The protein below binds the small molecule below.
Small molecule (SMILES): CCCCCCO[C@@H]1O[C@H](CO)[C@@H](O)[C@H](O)[C@H]1O

Binding-site contacts:
Ligand atom O1 contacts residue LEU144 of chain 2.A at 4.1 Å.
Ligand atom C2' contacts residue SER141 of chain 2.A at 3.8 Å.
Ligand atom C2' contacts residue PG41 of chain 2.G at 4.0 Å.
Ligand atom C2' contacts residue LEU137 of chain 2.A at 4.4 Å (hydrophobic).
Ligand atom O2 contacts residue PG41 of chain 2.G at 3.2 Å (h-bond).
Ligand atom C6 contacts residue TRP148 of chain 2.A at 4.1 Å (hydrophobic).
Ligand atom C2 contacts residue GLN145 of chain 2.A at 3.8 Å.
Ligand atom O3 contacts residue GLN145 of chain 2.A at 3.3 Å.
Ligand atom C1' contacts residue PG41 of chain 2.G at 3.8 Å.
Ligand atom C1 contacts residue SER141 of chain 2.A at 4.0 Å.
Ligand atom C2 contacts residue SER141 of chain 2.A at 3.4 Å.
Ligand atom C1 contacts residue PG41 of chain 2.G at 4.1 Å.
Ligand atom O2 contacts residue GLN145 of chain 2.A at 3.4 Å (h-bond).
Ligand atom O1 contacts residue SER141 of chain 2.A at 3.4 Å.
Ligand atom C6' contacts residue ALA140 of chain 2.A at 4.0 Å (hydrophobic).
Ligand atom C2 contacts residue PG41 of chain 2.G at 4.1 Å.
Ligand atom O5 contacts residue LEU144 of chain 2.A at 3.9 Å.
Ligand atom C3 contacts residue PG41 of chain 2.G at 4.1 Å.
Ligand atom C2' contacts residue LEU144 of chain 2.A at 4.5 Å (hydrophobic).
Ligand atom C3' contacts residue LEU144 of chain 2.A at 4.4 Å (hydrophobic).
Ligand atom C5' contacts residue ALA140 of chain 2.A at 4.5 Å (hydrophobic).
Ligand atom O6 contacts residue TRP148 of chain 2.A at 3.0 Å (h-bond).
Ligand atom C6' contacts residue LEU137 of chain 2.A at 4.1 Å (hydrophobic).
Ligand atom C3 contacts residue GLN145 of chain 2.A at 4.1 Å.
Ligand atom O2 contacts residue SER141 of chain 2.A at 2.6 Å (h-bond).
Ligand atom O6 contacts residue LEU144 of chain 2.A at 4.0 Å.
Ligand atom C4' contacts residue LEU137 of chain 2.A at 4.3 Å (hydrophobic).
Ligand atom C2' contacts residue ALA140 of chain 2.A at 4.4 Å (hydrophobic).
Ligand atom O1 contacts residue PG41 of chain 2.G at 4.0 Å.
Ligand atom C1' contacts residue SER141 of chain 2.A at 4.2 Å.
Ligand atom C1' contacts residue LEU144 of chain 2.A at 4.4 Å (hydrophobic).
Ligand atom C4 contacts residue TRP148 of chain 2.A at 4.5 Å (hydrophobic).
Ligand atom C4' contacts residue ALA140 of chain 2.A at 4.0 Å (hydrophobic).

Sequence of chain 2.A:
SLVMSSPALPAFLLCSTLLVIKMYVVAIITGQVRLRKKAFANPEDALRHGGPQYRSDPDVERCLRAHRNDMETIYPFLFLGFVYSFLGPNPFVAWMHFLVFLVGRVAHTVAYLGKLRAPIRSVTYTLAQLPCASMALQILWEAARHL